Binding-site contacts:
Ligand atom O3A contacts residue GLY598 of chain 1.B at 2.9 Å.
Ligand atom N6 contacts residue VAL561 of chain 1.B at 2.8 Å (h-bond).
Ligand atom N6 contacts residue GLY600 of chain 1.B at 3.8 Å.
Ligand atom C2 contacts residue ARG559 of chain 1.B at 3.3 Å.
Ligand atom PB contacts residue GLY598 of chain 1.B at 3.4 Å.
Ligand atom C5 contacts residue ILE765 of chain 1.B at 3.6 Å (hydrophobic).
Ligand atom O1A contacts residue THR602 of chain 1.B at 3.6 Å.
Ligand atom O2B contacts residue THR597 of chain 1.B at 3.6 Å.
Ligand atom C2 contacts residue ILE765 of chain 1.B at 3.8 Å (hydrophobic).
Ligand atom O1A contacts residue GLU603 of chain 1.B at 3.5 Å (salt-bridge).
Ligand atom N1 contacts residue VAL561 of chain 1.B at 2.8 Å (h-bond).
Ligand atom O4' contacts residue ALA805 of chain 1.B at 3.1 Å (h-bond).
Ligand atom N1 contacts residue ARG559 of chain 1.B at 3.6 Å.
Ligand atom N1 contacts residue VAL560 of chain 1.B at 3.6 Å.
Ligand atom C4 contacts residue ILE765 of chain 1.B at 3.7 Å (hydrophobic).
Ligand atom O1B contacts residue THR602 of chain 1.B at 2.6 Å (h-bond).
Ligand atom C8 contacts residue VAL599 of chain 1.B at 3.7 Å (hydrophobic).
Ligand atom O2A contacts residue THR602 of chain 1.B at 2.8 Å.
Ligand atom C2 contacts residue VAL561 of chain 1.B at 3.8 Å (hydrophobic).
Ligand atom C8 contacts residue GLY598 of chain 1.B at 3.3 Å.
Ligand atom O1A contacts residue GLY600 of chain 1.B at 2.7 Å (h-bond).
Ligand atom O2G contacts residue ARG621 of chain 1.B at 3.4 Å (salt-bridge).
Ligand atom O3G contacts residue ARG806 of chain 1.B at 3.1 Å (salt-bridge).
Ligand atom O1G contacts residue THR597 of chain 1.B at 3.6 Å.
Ligand atom O2B contacts residue GLY598 of chain 1.B at 2.9 Å (h-bond).
Ligand atom N6 contacts residue VAL599 of chain 1.B at 3.2 Å (h-bond).
Ligand atom O1A contacts residue LYS601 of chain 1.B at 3.3 Å (salt-bridge).
Ligand atom O2' contacts residue GLU603 of chain 1.B at 3.8 Å.
Ligand atom N3 contacts residue ILE765 of chain 1.B at 3.6 Å.
Ligand atom C8 contacts residue GLY600 of chain 1.B at 3.5 Å.
Ligand atom O2' contacts residue GLN769 of chain 1.B at 3.6 Å.
Ligand atom N7 contacts residue VAL599 of chain 1.B at 2.9 Å.
Ligand atom C6 contacts residue VAL561 of chain 1.B at 3.5 Å (hydrophobic).
Ligand atom O2A contacts residue GLU603 of chain 1.B at 3.0 Å (salt-bridge).
Ligand atom C8 contacts residue ALA805 of chain 1.B at 3.8 Å (hydrophobic).
Ligand atom C2' contacts residue GLU603 of chain 1.B at 3.6 Å.
Ligand atom C1' contacts residue ALA805 of chain 1.B at 3.6 Å (hydrophobic).
Ligand atom C6 contacts residue ILE765 of chain 1.B at 3.7 Å (hydrophobic).
Ligand atom PA contacts residue GLU603 of chain 1.B at 3.8 Å.
Ligand atom N7 contacts residue GLY600 of chain 1.B at 2.9 Å (h-bond).

Sequence of chain 1.B:
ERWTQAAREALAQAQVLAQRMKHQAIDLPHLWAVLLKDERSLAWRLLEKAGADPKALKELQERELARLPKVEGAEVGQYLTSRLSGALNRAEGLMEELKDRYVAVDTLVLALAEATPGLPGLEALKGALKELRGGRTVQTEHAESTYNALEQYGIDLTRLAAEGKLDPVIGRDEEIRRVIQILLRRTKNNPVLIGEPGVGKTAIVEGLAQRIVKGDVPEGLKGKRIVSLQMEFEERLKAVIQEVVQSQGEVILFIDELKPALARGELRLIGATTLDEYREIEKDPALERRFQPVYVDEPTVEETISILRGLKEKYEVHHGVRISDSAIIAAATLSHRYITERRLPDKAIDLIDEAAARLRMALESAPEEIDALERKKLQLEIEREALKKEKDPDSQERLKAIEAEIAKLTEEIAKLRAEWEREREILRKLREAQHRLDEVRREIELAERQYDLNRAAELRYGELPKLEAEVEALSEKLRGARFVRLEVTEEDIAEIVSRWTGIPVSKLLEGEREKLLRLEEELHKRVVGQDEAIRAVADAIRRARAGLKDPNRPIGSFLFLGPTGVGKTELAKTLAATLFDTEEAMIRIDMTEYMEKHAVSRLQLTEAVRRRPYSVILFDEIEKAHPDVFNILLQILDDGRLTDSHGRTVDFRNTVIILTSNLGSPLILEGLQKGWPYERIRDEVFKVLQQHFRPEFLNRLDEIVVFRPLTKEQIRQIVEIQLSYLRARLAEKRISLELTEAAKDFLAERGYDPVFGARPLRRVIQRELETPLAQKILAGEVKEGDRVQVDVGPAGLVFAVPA

A protein and the small-molecule ligand that binds it are described below.
Small molecule (SMILES): Nc1ncnc2c1ncn2[C@@H]1O[C@H](CO[P](=O)(O)O[P](=O)(O)NP(=O)(O)O)[C@@H](O)[C@H]1O

Sequence of chain 1.C:
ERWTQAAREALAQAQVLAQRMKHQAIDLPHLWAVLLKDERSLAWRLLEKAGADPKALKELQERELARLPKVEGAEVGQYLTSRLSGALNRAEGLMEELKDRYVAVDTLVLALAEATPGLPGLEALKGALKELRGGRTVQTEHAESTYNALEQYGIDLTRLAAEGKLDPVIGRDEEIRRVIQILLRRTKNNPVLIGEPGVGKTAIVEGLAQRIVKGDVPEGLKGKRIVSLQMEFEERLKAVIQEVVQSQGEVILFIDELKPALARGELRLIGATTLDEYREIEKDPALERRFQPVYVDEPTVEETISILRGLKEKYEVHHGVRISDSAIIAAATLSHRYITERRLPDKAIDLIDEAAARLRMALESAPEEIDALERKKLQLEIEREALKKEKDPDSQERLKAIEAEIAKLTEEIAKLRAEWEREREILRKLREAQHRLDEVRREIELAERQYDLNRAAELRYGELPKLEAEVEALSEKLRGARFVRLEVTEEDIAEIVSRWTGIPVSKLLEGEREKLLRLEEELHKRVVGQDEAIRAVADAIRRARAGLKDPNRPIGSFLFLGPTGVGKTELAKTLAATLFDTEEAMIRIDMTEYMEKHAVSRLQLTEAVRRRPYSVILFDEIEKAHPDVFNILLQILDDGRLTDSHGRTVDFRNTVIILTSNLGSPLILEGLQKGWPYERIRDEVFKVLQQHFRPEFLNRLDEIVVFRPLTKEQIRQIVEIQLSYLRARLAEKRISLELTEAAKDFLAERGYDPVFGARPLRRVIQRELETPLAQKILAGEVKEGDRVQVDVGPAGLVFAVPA